Sequence of chain 1.D:
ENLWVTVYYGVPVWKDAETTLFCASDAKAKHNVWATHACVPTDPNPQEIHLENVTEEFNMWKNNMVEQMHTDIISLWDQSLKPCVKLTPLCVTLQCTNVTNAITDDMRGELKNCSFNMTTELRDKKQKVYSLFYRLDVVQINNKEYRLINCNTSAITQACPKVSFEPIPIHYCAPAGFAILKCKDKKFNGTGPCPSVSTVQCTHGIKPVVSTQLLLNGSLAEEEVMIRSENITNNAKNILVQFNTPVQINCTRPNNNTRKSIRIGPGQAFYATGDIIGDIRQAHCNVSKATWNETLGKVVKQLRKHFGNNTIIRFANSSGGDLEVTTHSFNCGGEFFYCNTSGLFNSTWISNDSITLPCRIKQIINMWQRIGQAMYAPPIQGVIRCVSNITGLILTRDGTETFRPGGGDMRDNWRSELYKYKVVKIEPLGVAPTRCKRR

Binding-site contacts:
Ligand atom C5 contacts residue ASN332 of chain 1.D at 3.7 Å.
Ligand atom O7 contacts residue SER357 of chain 1.D at 2.9 Å (h-bond).
Ligand atom C4 contacts residue ASN332 of chain 1.D at 4.2 Å.
Ligand atom O6 contacts residue NAG1 of chain 1.X at 3.9 Å.
Ligand atom C7 contacts residue NAG1 of chain 1.X at 3.6 Å.
Ligand atom C1 contacts residue ASN332 of chain 1.D at 1.4 Å.
Ligand atom C8 contacts residue THR341 of chain 1.D at 4.2 Å.
Ligand atom C7 contacts residue ASN355 of chain 1.D at 4.2 Å.
Ligand atom C7 contacts residue SER357 of chain 1.D at 4.0 Å.
Ligand atom C3 contacts residue ASN332 of chain 1.D at 3.8 Å.
Ligand atom O3 contacts residue NAG1 of chain 1.X at 3.2 Å (h-bond).
Ligand atom O7 contacts residue NAG1 of chain 1.X at 3.1 Å (h-bond).
Ligand atom N2 contacts residue ASN332 of chain 1.D at 2.9 Å (h-bond).
Ligand atom O5 contacts residue SER357 of chain 1.D at 4.3 Å.
Ligand atom C3 contacts residue NAG1 of chain 1.X at 4.1 Å.
Ligand atom O7 contacts residue ASN332 of chain 1.D at 3.2 Å (h-bond).
Ligand atom O7 contacts residue ASN355 of chain 1.D at 3.1 Å (h-bond).
Ligand atom C8 contacts residue NAG1 of chain 1.X at 3.9 Å.
Ligand atom C8 contacts residue SER333 of chain 1.D at 3.8 Å.
Ligand atom C2 contacts residue ASN332 of chain 1.D at 2.4 Å.
Ligand atom C7 contacts residue SER333 of chain 1.D at 4.2 Å.
Ligand atom O4 contacts residue NAG1 of chain 1.X at 4.4 Å.
Ligand atom C7 contacts residue ASN332 of chain 1.D at 3.2 Å.
Ligand atom N2 contacts residue SER357 of chain 1.D at 4.4 Å.
Ligand atom C4 contacts residue NAG1 of chain 1.X at 4.1 Å.
Ligand atom C2 contacts residue NAG1 of chain 1.X at 4.1 Å.
Ligand atom N2 contacts residue NAG1 of chain 1.X at 4.1 Å.
Ligand atom C8 contacts residue ASN332 of chain 1.D at 4.4 Å.
Ligand atom C2 contacts residue SER357 of chain 1.D at 4.0 Å.
Ligand atom C1 contacts residue SER357 of chain 1.D at 4.0 Å.
Ligand atom N2 contacts residue SER333 of chain 1.D at 4.2 Å.
Ligand atom O5 contacts residue ASN332 of chain 1.D at 2.4 Å (h-bond).

The small molecule below binds the protein below.
Small molecule (SMILES): CC(=O)N[C@@H]1[C@@H](O)[C@H](O)[C@@H](CO)O[C@H]1O